Sequence of chain 1.D:
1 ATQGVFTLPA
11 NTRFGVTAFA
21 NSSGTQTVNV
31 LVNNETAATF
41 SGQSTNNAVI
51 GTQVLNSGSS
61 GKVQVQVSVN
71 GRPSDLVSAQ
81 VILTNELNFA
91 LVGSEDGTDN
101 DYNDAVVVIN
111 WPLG

This small molecule binds to this protein.
Small molecule (SMILES): C[C@@H]1O[C@@H](O)[C@@H](O)[C@H](O)[C@@H]1O

Sequence of chain 1.C:
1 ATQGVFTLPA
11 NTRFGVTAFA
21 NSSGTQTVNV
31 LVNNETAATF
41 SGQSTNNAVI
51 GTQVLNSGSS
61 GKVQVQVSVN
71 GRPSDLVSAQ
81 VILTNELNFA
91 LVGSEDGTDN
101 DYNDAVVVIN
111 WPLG

Binding-site contacts:
Ligand atom O2 contacts residue ASP99 of chain 1.C at 3.6 Å.
Ligand atom C6 contacts residue SER23 of chain 1.C at 3.1 Å.
Ligand atom C2 contacts residue CA1 of chain 1.P at 3.8 Å.
Ligand atom O5 contacts residue SER23 of chain 1.C at 2.1 Å.
Ligand atom C3 contacts residue ASP104 of chain 1.C at 3.7 Å.
Ligand atom O2 contacts residue GLU95 of chain 1.C at 3.4 Å (salt-bridge).
Ligand atom C1 contacts residue SER22 of chain 1.C at 3.4 Å.
Ligand atom O3 contacts residue CA1 of chain 1.P at 2.5 Å.
Ligand atom C5 contacts residue SER23 of chain 1.C at 3.1 Å.
Ligand atom O2 contacts residue CA1 of chain 1.O at 2.5 Å.
Ligand atom O4 contacts residue SER23 of chain 1.C at 3.8 Å.
Ligand atom C5 contacts residue SER22 of chain 1.C at 3.5 Å.
Ligand atom O4 contacts residue CA1 of chain 1.P at 2.5 Å.
Ligand atom C4 contacts residue GLY114 of chain 1.D at 3.5 Å.
Ligand atom C2 contacts residue CA1 of chain 1.O at 3.3 Å.
Ligand atom O2 contacts residue ASP104 of chain 1.C at 3.2 Å (salt-bridge).
Ligand atom C6 contacts residue SER22 of chain 1.C at 3.6 Å.
Ligand atom C2 contacts residue SER22 of chain 1.C at 3.6 Å.
Ligand atom O4 contacts residue ASP104 of chain 1.C at 3.8 Å.
Ligand atom C6 contacts residue THR45 of chain 1.C at 3.8 Å.
Ligand atom O3 contacts residue ASP104 of chain 1.C at 3.0 Å (salt-bridge).
Ligand atom O2 contacts residue GLY97 of chain 1.C at 3.4 Å.
Ligand atom O4 contacts residue GLY114 of chain 1.D at 2.6 Å (h-bond).
Ligand atom C4 contacts residue CA1 of chain 1.P at 3.4 Å.
Ligand atom O4 contacts residue SER22 of chain 1.C at 2.4 Å.
Ligand atom O5 contacts residue SER22 of chain 1.C at 3.0 Å.
Ligand atom C3 contacts residue CA1 of chain 1.O at 3.4 Å.
Ligand atom C2 contacts residue ASP104 of chain 1.C at 3.2 Å.
Ligand atom O3 contacts residue CA1 of chain 1.O at 2.5 Å.
Ligand atom C6 contacts residue GLY114 of chain 1.D at 3.6 Å.
Ligand atom C1 contacts residue SER23 of chain 1.C at 3.1 Å.
Ligand atom C4 contacts residue SER22 of chain 1.C at 3.5 Å.
Ligand atom C1 contacts residue ASP96 of chain 1.C at 3.8 Å.
Ligand atom C2 contacts residue ASP96 of chain 1.C at 3.5 Å.
Ligand atom O2 contacts residue ASP96 of chain 1.C at 2.7 Å (salt-bridge).
Ligand atom C3 contacts residue CA1 of chain 1.P at 3.4 Å.
Ligand atom C3 contacts residue ASP99 of chain 1.C at 3.2 Å.
Ligand atom O3 contacts residue ASP101 of chain 1.C at 2.9 Å (salt-bridge).
Ligand atom O4 contacts residue ASN21 of chain 1.C at 3.1 Å (h-bond).
Ligand atom O3 contacts residue ASP99 of chain 1.C at 2.5 Å (salt-bridge).